A protein and the small-molecule ligand that binds it are described below.
Small molecule (SMILES): O=C(CO)[C@@H](O)[C@H](O)[C@H](O)COP(=O)(O)O

Binding-site contacts:
Ligand atom C2 contacts residue ALA145 of chain 4.C at 4.0 Å (hydrophobic).
Ligand atom C1 contacts residue THR41 of chain 4.C at 3.5 Å.
Ligand atom O2P contacts residue GLY42 of chain 4.C at 3.4 Å.
Ligand atom O5 contacts residue HIS143 of chain 4.C at 2.7 Å (h-bond).
Ligand atom O2 contacts residue ASP72 of chain 4.C at 2.6 Å (salt-bridge).
Ligand atom O1 contacts residue MET71 of chain 4.C at 4.2 Å.
Ligand atom C5 contacts residue VAL138 of chain 4.C at 3.7 Å (hydrophobic).
Ligand atom C3 contacts residue HIS143 of chain 4.C at 3.8 Å.
Ligand atom O1 contacts residue PRO40 of chain 4.C at 3.7 Å.
Ligand atom C1 contacts residue ASP72 of chain 4.C at 3.6 Å.
Ligand atom O2P contacts residue GLY43 of chain 4.C at 2.8 Å (h-bond).
Ligand atom C6 contacts residue VAL138 of chain 4.C at 3.2 Å (hydrophobic).
Ligand atom O3P contacts residue THR44 of chain 4.C at 3.6 Å (h-bond).
Ligand atom O3 contacts residue HIS143 of chain 4.C at 3.3 Å.
Ligand atom O5 contacts residue GLY139 of chain 4.C at 4.1 Å.
Ligand atom P contacts residue THR44 of chain 4.C at 3.6 Å.
Ligand atom P contacts residue GLY43 of chain 4.C at 3.6 Å.
Ligand atom C5 contacts residue GLY139 of chain 4.C at 3.9 Å.
Ligand atom C2 contacts residue ASP72 of chain 4.C at 3.6 Å.
Ligand atom O2P contacts residue ARG172 of chain 4.C at 2.8 Å (salt-bridge).
Ligand atom O1P contacts residue PRO45 of chain 4.C at 4.2 Å.
Ligand atom O1 contacts residue THR41 of chain 4.C at 2.9 Å (h-bond).
Ligand atom O3 contacts residue ALA145 of chain 4.C at 2.7 Å (h-bond).
Ligand atom O4 contacts residue VAL138 of chain 4.C at 3.9 Å.
Ligand atom O1 contacts residue ASP72 of chain 4.C at 2.8 Å (salt-bridge).
Ligand atom O1P contacts residue THR44 of chain 4.C at 2.6 Å (h-bond).
Ligand atom P contacts residue LYS208 of chain 4.C at 3.9 Å.
Ligand atom O2 contacts residue ALA145 of chain 4.C at 3.2 Å.
Ligand atom O1P contacts residue GLY43 of chain 4.C at 3.3 Å (h-bond).
Ligand atom O4 contacts residue GLY137 of chain 4.C at 3.2 Å.
Ligand atom C3 contacts residue ALA145 of chain 4.C at 3.6 Å (hydrophobic).
Ligand atom O1P contacts residue GLY42 of chain 4.C at 3.8 Å.
Ligand atom P contacts residue GLY42 of chain 4.C at 4.1 Å.
Ligand atom O3P contacts residue LYS208 of chain 4.C at 2.7 Å (salt-bridge).
Ligand atom P contacts residue ARG172 of chain 4.C at 3.8 Å.
Ligand atom C5 contacts residue HIS143 of chain 4.C at 3.4 Å.
Ligand atom C3 contacts residue PHE146 of chain 4.C at 4.2 Å (hydrophobic).
Ligand atom C6 contacts residue LYS208 of chain 4.C at 3.6 Å.
Ligand atom O2 contacts residue MET71 of chain 4.C at 3.5 Å (h-bond).
Ligand atom O3P contacts residue ARG172 of chain 4.C at 3.8 Å.

Sequence of chain 4.C:
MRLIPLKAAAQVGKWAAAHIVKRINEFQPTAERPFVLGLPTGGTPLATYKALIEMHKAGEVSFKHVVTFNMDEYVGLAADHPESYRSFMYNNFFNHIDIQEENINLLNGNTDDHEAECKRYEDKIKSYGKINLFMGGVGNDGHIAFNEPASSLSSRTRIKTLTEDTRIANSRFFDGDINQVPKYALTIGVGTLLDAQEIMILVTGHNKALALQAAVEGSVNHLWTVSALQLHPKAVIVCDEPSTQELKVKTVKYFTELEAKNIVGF